Sequence of chain 1.C:
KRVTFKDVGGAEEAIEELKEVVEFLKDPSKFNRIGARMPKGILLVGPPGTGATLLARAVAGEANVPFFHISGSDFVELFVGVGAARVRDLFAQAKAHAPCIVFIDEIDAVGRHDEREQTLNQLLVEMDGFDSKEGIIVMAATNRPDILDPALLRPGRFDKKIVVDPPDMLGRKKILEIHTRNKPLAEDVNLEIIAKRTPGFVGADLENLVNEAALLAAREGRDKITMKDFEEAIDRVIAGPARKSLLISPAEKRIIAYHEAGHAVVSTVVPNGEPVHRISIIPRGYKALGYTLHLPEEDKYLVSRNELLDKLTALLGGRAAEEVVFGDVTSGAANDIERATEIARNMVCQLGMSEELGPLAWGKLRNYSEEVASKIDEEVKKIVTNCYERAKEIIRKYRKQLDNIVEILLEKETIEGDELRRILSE

This small molecule binds to this protein.
Small molecule (SMILES): CC(C)C[C@H](CC(=O)NO)C(=O)N[C@@H](Cc1ccc2ccccc2c1)C(=O)N[C@@H](C)C(N)=O

Binding-site contacts:
Ligand atom CBG contacts residue LYS306 of chain 1.C at 3.1 Å.
Ligand atom CAO contacts residue ASN354 of chain 1.C at 3.5 Å.
Ligand atom OAG contacts residue LEU308 of chain 1.C at 2.9 Å (h-bond).
Ligand atom NAT contacts residue GLU279 of chain 1.C at 2.9 Å (salt-bridge).
Ligand atom CA contacts residue TYR320 of chain 2.B at 3.0 Å (hydrophobic).
Ligand atom OAF contacts residue HIS278 of chain 1.C at 3.3 Å (h-bond).
Ligand atom CAZ contacts residue LYS306 of chain 1.C at 3.8 Å.
Ligand atom OAG contacts residue ALA307 of chain 1.C at 3.7 Å.
Ligand atom CAP contacts residue LYS306 of chain 1.C at 2.9 Å.
Ligand atom OAI contacts residue GLU279 of chain 1.C at 2.7 Å (salt-bridge).
Ligand atom OAG contacts residue LYS306 of chain 1.C at 3.7 Å.
Ligand atom CBC contacts residue LYS306 of chain 1.C at 3.9 Å.
Ligand atom OAI contacts residue HIS278 of chain 1.C at 3.5 Å (h-bond).
Ligand atom CAR contacts residue LYS306 of chain 1.C at 3.4 Å.
Ligand atom C contacts residue TYR320 of chain 2.B at 3.2 Å (hydrophobic).
Ligand atom CAN contacts residue TYR305 of chain 1.C at 3.5 Å (hydrophobic).
Ligand atom CBA contacts residue LYS306 of chain 1.C at 3.5 Å.
Ligand atom CAN contacts residue ALA307 of chain 1.C at 3.7 Å (hydrophobic).
Ligand atom CBF contacts residue GLY351 of chain 1.C at 3.6 Å.
Ligand atom CAS contacts residue GLU279 of chain 1.C at 3.8 Å.
Ligand atom N contacts residue LEU308 of chain 1.C at 3.9 Å.
Ligand atom CAB contacts residue GLY351 of chain 1.C at 3.1 Å.
Ligand atom CAP contacts residue TYR305 of chain 1.C at 3.9 Å (hydrophobic).
Ligand atom NAT contacts residue GLY309 of chain 1.C at 3.3 Å (h-bond).
Ligand atom N contacts residue LYS306 of chain 1.C at 3.4 Å (salt-bridge).
Ligand atom CAX contacts residue GLU279 of chain 1.C at 3.9 Å.
Ligand atom OAI contacts residue ZN1 of chain 1.H at 2.1 Å.
Ligand atom NAV contacts residue GLY351 of chain 1.C at 3.8 Å.
Ligand atom OAI contacts residue HIS282 of chain 1.C at 3.3 Å (h-bond).
Ligand atom OAF contacts residue ASP355 of chain 1.C at 2.7 Å (salt-bridge).
Ligand atom CAX contacts residue ZN1 of chain 1.H at 2.8 Å.
Ligand atom CA contacts residue LEU308 of chain 1.C at 3.8 Å (hydrophobic).
Ligand atom NAD contacts residue TYR320 of chain 2.B at 2.8 Å (h-bond).
Ligand atom CAX contacts residue HIS278 of chain 1.C at 3.8 Å.
Ligand atom CAL contacts residue ASN354 of chain 1.C at 3.6 Å.
Ligand atom CB contacts residue LYS306 of chain 1.C at 3.7 Å.
Ligand atom OAF contacts residue ZN1 of chain 1.H at 2.1 Å.
Ligand atom CB contacts residue TYR320 of chain 2.B at 3.6 Å (hydrophobic).
Ligand atom NAT contacts residue ZN1 of chain 1.H at 2.9 Å.
Ligand atom CAA contacts residue ILE275 of chain 1.C at 3.6 Å (hydrophobic).

Sequence of chain 2.B:
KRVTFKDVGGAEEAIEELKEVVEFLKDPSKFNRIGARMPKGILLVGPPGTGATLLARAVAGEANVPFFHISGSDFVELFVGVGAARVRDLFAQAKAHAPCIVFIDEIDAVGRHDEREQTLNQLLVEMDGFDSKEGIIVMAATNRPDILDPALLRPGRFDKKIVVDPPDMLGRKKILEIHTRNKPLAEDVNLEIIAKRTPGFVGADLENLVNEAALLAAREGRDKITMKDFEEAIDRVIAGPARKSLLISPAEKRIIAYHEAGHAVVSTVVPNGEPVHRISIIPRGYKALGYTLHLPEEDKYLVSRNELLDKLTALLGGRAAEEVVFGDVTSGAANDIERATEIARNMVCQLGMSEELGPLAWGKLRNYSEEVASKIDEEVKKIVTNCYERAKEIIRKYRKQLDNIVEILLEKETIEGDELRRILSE